Binding-site contacts:
Ligand atom C8 contacts residue TYR145 of chain 10.A at 4.2 Å (hydrophobic).
Ligand atom C1 contacts residue SER147 of chain 10.A at 3.6 Å.
Ligand atom C1 contacts residue PRO252 of chain 9.A at 4.1 Å (hydrophobic).
Ligand atom C1 contacts residue ALA146 of chain 10.A at 4.0 Å (hydrophobic).
Ligand atom C4 contacts residue PRO252 of chain 9.A at 4.3 Å (hydrophobic).
Ligand atom C11 contacts residue ARG143 of chain 10.A at 3.9 Å.
Ligand atom N5 contacts residue TYR145 of chain 10.A at 2.6 Å (h-bond).
Ligand atom C6 contacts residue ALA146 of chain 10.A at 4.3 Å (hydrophobic).
Ligand atom O10 contacts residue TYR250 of chain 9.A at 2.2 Å (h-bond).
Ligand atom O1B contacts residue ALA146 of chain 10.A at 4.3 Å.
Ligand atom C6 contacts residue TYR145 of chain 10.A at 3.4 Å (hydrophobic).
Ligand atom C11 contacts residue TYR145 of chain 10.A at 3.7 Å (hydrophobic).
Ligand atom O4 contacts residue ASN251 of chain 9.A at 4.3 Å.
Ligand atom C11 contacts residue TYR250 of chain 9.A at 3.0 Å (hydrophobic).
Ligand atom C10 contacts residue TYR145 of chain 10.A at 3.6 Å (hydrophobic).
Ligand atom C8 contacts residue ALA146 of chain 10.A at 4.4 Å (hydrophobic).
Ligand atom C10 contacts residue TYR250 of chain 9.A at 2.8 Å (hydrophobic).
Ligand atom C4 contacts residue TYR145 of chain 10.A at 3.6 Å (hydrophobic).
Ligand atom O1B contacts residue PRO252 of chain 9.A at 3.4 Å.
Ligand atom O1B contacts residue SER147 of chain 10.A at 2.7 Å (h-bond).
Ligand atom O4 contacts residue TYR145 of chain 10.A at 4.2 Å.
Ligand atom C7 contacts residue TYR145 of chain 10.A at 3.9 Å (hydrophobic).
Ligand atom O9 contacts residue ALA146 of chain 10.A at 3.3 Å.
Ligand atom O4 contacts residue TYR250 of chain 9.A at 3.0 Å.
Ligand atom C4 contacts residue TYR250 of chain 9.A at 4.2 Å (hydrophobic).
Ligand atom O4 contacts residue PRO252 of chain 9.A at 4.0 Å.
Ligand atom C5 contacts residue TYR250 of chain 9.A at 4.3 Å (hydrophobic).
Ligand atom O10 contacts residue ASN96 of chain 9.A at 4.2 Å.
Ligand atom C5 contacts residue TYR145 of chain 10.A at 3.3 Å (hydrophobic).
Ligand atom C9 contacts residue ALA146 of chain 10.A at 4.4 Å (hydrophobic).
Ligand atom O8 contacts residue TYR145 of chain 10.A at 4.2 Å.
Ligand atom C3 contacts residue PRO252 of chain 9.A at 4.4 Å (hydrophobic).
Ligand atom N5 contacts residue TYR250 of chain 9.A at 3.8 Å.
Ligand atom O1A contacts residue SER147 of chain 10.A at 3.1 Å (h-bond).
Ligand atom O1A contacts residue ALA146 of chain 10.A at 3.2 Å.

Sequence of chain 10.A:
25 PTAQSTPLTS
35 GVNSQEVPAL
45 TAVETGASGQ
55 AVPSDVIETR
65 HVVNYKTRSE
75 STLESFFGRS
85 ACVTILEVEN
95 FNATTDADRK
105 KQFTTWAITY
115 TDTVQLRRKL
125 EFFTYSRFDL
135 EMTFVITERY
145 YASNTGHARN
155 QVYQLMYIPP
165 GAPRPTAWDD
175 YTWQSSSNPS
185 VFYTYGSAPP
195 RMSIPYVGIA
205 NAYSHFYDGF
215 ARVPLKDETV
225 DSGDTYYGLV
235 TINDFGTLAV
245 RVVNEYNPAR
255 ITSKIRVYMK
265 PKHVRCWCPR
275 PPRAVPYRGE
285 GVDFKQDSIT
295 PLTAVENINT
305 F

A protein and the small-molecule ligand that binds it are described below.
Small molecule (SMILES): CC(=O)N[C@H]1[C@H]([C@H](O)[C@H](O)CO)O[C@@](O)(C(=O)O)C[C@@H]1O

Sequence of chain 9.A:
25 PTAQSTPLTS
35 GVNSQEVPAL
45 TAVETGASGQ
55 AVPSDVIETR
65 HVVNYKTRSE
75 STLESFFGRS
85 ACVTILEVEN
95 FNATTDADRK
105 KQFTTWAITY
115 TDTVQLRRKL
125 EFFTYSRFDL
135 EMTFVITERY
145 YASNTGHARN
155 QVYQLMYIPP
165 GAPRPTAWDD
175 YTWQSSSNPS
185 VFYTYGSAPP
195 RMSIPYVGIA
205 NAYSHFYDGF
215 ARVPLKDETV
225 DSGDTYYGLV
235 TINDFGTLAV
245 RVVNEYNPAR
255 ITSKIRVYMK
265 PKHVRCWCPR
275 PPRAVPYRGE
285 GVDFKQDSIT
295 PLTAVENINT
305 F